Sequence of chain 1.C:
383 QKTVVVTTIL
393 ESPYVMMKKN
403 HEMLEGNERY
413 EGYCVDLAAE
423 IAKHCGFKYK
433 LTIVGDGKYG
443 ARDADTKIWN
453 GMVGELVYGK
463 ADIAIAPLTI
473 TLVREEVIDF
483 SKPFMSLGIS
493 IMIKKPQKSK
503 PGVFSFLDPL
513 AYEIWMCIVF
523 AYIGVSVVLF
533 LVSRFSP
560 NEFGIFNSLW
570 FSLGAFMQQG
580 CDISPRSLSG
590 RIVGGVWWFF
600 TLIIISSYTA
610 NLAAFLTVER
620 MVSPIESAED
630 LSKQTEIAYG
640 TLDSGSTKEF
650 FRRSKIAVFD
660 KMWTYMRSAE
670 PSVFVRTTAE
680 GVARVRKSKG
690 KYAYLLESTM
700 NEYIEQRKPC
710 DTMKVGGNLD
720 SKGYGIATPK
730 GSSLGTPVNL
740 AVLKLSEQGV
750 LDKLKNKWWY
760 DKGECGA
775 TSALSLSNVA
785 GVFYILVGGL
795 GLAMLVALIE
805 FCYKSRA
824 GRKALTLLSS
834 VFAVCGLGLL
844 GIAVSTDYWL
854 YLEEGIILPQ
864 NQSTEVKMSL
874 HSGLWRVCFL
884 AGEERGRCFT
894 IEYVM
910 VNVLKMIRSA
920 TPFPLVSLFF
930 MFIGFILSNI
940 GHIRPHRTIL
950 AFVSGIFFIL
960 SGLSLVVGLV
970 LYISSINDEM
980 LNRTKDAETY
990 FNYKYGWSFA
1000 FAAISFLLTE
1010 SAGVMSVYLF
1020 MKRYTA

The protein below binds the small molecule below.
Small molecule (SMILES): N#Cc1ccccc1-c1cc(-c2ccccn2)cn(-c2ccccc2)c1=O

Sequence of chain 1.A:
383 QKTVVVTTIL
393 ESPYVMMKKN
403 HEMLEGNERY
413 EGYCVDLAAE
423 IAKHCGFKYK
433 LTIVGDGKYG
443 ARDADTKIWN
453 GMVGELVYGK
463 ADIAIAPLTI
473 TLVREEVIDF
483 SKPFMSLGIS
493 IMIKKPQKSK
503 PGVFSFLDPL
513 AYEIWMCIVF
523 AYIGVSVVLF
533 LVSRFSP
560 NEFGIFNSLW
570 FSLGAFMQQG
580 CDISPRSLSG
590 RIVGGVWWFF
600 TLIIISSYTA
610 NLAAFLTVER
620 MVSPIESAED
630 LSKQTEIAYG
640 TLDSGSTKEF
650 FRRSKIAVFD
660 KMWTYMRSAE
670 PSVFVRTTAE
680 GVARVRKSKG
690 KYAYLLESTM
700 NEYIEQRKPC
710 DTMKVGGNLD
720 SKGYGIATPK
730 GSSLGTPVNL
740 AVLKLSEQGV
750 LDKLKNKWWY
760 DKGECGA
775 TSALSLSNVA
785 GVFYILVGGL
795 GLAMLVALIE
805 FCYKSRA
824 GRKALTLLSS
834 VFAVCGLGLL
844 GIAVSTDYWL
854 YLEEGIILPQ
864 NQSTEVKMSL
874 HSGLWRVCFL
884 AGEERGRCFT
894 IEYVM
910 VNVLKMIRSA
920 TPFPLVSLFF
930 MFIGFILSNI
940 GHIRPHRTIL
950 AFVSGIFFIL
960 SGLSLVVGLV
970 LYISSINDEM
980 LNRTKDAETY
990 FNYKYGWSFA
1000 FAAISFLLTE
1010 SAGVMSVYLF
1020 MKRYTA

Binding-site contacts:
Ligand atom C20 contacts residue ASP510 of chain 1.B at 3.7 Å.
Ligand atom C20 contacts residue PHE614 of chain 1.B at 3.5 Å (hydrophobic).
Ligand atom C17 contacts residue SER776 of chain 1.C at 3.2 Å.
Ligand atom C06 contacts residue PHE508 of chain 1.B at 3.5 Å (hydrophobic).
Ligand atom N01 contacts residue LEU615 of chain 1.B at 3.5 Å.
Ligand atom C12 contacts residue PRO511 of chain 1.B at 3.6 Å (hydrophobic).
Ligand atom C16 contacts residue PRO511 of chain 1.B at 3.5 Å (hydrophobic).
Ligand atom N01 contacts residue ASN782 of chain 1.B at 3.3 Å (h-bond).
Ligand atom C23 contacts residue ASP510 of chain 1.B at 3.2 Å.
Ligand atom C26 contacts residue SER501 of chain 1.B at 3.3 Å.
Ligand atom O11 contacts residue SER507 of chain 1.B at 3.5 Å.
Ligand atom N21 contacts residue PHE614 of chain 1.B at 3.7 Å.
Ligand atom C16 contacts residue ASN610 of chain 1.B at 3.2 Å.
Ligand atom C18 contacts residue SER776 of chain 1.C at 3.5 Å.
Ligand atom C16 contacts residue PHE614 of chain 1.B at 3.4 Å (hydrophobic).
Ligand atom C14 contacts residue PHE614 of chain 1.B at 3.6 Å (hydrophobic).
Ligand atom C07 contacts residue SER507 of chain 1.B at 3.5 Å.
Ligand atom C03 contacts residue LEU611 of chain 1.B at 3.7 Å (hydrophobic).
Ligand atom C09 contacts residue SER507 of chain 1.B at 3.3 Å.
Ligand atom C07 contacts residue PHE508 of chain 1.B at 3.3 Å (hydrophobic).
Ligand atom C25 contacts residue SER501 of chain 1.B at 3.1 Å.
Ligand atom C13 contacts residue PHE614 of chain 1.B at 3.7 Å (hydrophobic).
Ligand atom C05 contacts residue SER606 of chain 1.A at 3.3 Å.
Ligand atom C25 contacts residue PRO503 of chain 1.B at 3.6 Å (hydrophobic).
Ligand atom C19 contacts residue ASP510 of chain 1.B at 3.3 Å.
Ligand atom C14 contacts residue ASP510 of chain 1.B at 3.7 Å.
Ligand atom C08 contacts residue SER507 of chain 1.B at 3.7 Å.
Ligand atom N15 contacts residue PRO511 of chain 1.B at 3.5 Å.
Ligand atom C24 contacts residue SER507 of chain 1.B at 3.6 Å.
Ligand atom C07 contacts residue LEU611 of chain 1.B at 3.6 Å (hydrophobic).
Ligand atom C08 contacts residue LEU611 of chain 1.B at 3.5 Å (hydrophobic).
Ligand atom C18 contacts residue ASP510 of chain 1.B at 3.3 Å.
Ligand atom C06 contacts residue TYR607 of chain 1.B at 3.5 Å (hydrophobic).
Ligand atom C23 contacts residue SER507 of chain 1.B at 3.6 Å.
Ligand atom N15 contacts residue PHE614 of chain 1.B at 3.3 Å.
Ligand atom C12 contacts residue LEU611 of chain 1.B at 3.6 Å (hydrophobic).
Ligand atom C13 contacts residue ASP510 of chain 1.B at 3.6 Å.
Ligand atom C17 contacts residue ASP510 of chain 1.B at 3.7 Å.
Ligand atom C10 contacts residue SER507 of chain 1.B at 3.3 Å.
Ligand atom C02 contacts residue ASN782 of chain 1.B at 3.7 Å.

Sequence of chain 1.B:
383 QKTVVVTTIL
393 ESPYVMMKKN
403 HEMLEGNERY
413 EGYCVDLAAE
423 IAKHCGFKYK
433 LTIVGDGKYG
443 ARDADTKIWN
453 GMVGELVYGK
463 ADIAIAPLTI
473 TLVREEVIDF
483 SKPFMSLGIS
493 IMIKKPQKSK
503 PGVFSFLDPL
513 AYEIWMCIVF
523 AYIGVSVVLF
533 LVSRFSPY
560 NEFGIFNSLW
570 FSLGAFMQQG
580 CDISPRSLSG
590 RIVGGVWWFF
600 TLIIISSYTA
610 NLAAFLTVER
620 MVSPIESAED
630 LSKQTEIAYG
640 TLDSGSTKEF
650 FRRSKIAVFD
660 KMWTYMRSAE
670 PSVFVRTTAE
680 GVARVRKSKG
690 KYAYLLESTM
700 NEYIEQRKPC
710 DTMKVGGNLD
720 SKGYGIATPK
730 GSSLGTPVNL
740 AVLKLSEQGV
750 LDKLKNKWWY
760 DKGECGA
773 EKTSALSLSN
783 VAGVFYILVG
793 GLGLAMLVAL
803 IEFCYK